A protein and the small-molecule ligand that binds it are described below.
Small molecule (SMILES): NC1NC(=O)C(CCC[C@H](c2ccc(C(=O)N[C@@H](CCC(=O)O)C(=O)O)cc2)C(O)(O)C(F)(F)F)C(N)N1

Sequence of chain 1.B:
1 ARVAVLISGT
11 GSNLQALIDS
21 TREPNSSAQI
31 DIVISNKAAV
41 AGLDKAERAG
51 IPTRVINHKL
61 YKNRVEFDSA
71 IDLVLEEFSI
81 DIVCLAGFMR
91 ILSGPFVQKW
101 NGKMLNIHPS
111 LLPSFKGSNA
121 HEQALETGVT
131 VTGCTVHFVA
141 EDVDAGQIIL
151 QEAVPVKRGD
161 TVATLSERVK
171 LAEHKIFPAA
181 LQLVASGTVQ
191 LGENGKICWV

Binding-site contacts:
Ligand atom O1 contacts residue ASP144 of chain 1.B at 3.1 Å (salt-bridge).
Ligand atom F1 contacts residue MET89 of chain 1.B at 3.2 Å.
Ligand atom O2 contacts residue MET89 of chain 1.B at 3.5 Å (h-bond).
Ligand atom N8 contacts residue LEU92 of chain 1.B at 3.4 Å (h-bond).
Ligand atom N1 contacts residue LEU92 of chain 1.B at 2.9 Å (h-bond).
Ligand atom O2 contacts residue ILE91 of chain 1.B at 2.8 Å (h-bond).
Ligand atom O3 contacts residue ARG90 of chain 1.B at 3.3 Å (salt-bridge).
Ligand atom C18 contacts residue ARG64 of chain 1.B at 3.6 Å.
Ligand atom N2 contacts residue GLU141 of chain 1.B at 3.0 Å (salt-bridge).
Ligand atom OA1 contacts residue HIS108 of chain 1.B at 3.0 Å (h-bond).
Ligand atom C15 contacts residue MET89 of chain 1.B at 3.2 Å (hydrophobic).
Ligand atom N8 contacts residue ILE91 of chain 1.B at 3.6 Å.
Ligand atom O1 contacts residue VAL143 of chain 1.B at 3.5 Å.
Ligand atom OA1 contacts residue GLY117 of chain 1.B at 3.2 Å (h-bond).
Ligand atom C18 contacts residue ARG90 of chain 1.B at 3.4 Å.
Ligand atom N contacts residue MET89 of chain 1.B at 2.7 Å (h-bond).
Ligand atom N2 contacts residue ALA140 of chain 1.B at 3.6 Å.
Ligand atom C19 contacts residue ARG90 of chain 1.B at 3.5 Å.
Ligand atom N2 contacts residue LEU92 of chain 1.B at 2.8 Å (h-bond).
Ligand atom C17 contacts residue MET89 of chain 1.B at 3.5 Å (hydrophobic).
Ligand atom C7 contacts residue LEU92 of chain 1.B at 3.6 Å (hydrophobic).
Ligand atom O2 contacts residue ARG90 of chain 1.B at 3.5 Å.
Ligand atom C1 contacts residue ASN106 of chain 1.B at 3.7 Å.
Ligand atom OA1 contacts residue ASP144 of chain 1.B at 2.6 Å (salt-bridge).
Ligand atom C19 contacts residue MET89 of chain 1.B at 3.3 Å (hydrophobic).
Ligand atom F contacts residue PRO109 of chain 1.B at 3.5 Å.
Ligand atom OA2 contacts residue ASP144 of chain 1.B at 2.5 Å (salt-bridge).
Ligand atom OA2 contacts residue ASN106 of chain 1.B at 3.3 Å (h-bond).
Ligand atom F2 contacts residue MET89 of chain 1.B at 3.2 Å.
Ligand atom C12 contacts residue VAL143 of chain 1.B at 3.6 Å (hydrophobic).
Ligand atom C5 contacts residue HIS108 of chain 1.B at 3.4 Å.
Ligand atom OA2 contacts residue HIS108 of chain 1.B at 2.6 Å (h-bond).
Ligand atom O3 contacts residue ARG64 of chain 1.B at 2.8 Å (salt-bridge).
Ligand atom C10 contacts residue ASP144 of chain 1.B at 3.2 Å.
Ligand atom N8 contacts residue ARG90 of chain 1.B at 2.9 Å (salt-bridge).
Ligand atom C9 contacts residue VAL139 of chain 1.B at 3.6 Å (hydrophobic).
Ligand atom F contacts residue HIS108 of chain 1.B at 3.5 Å.
Ligand atom C8 contacts residue ALA140 of chain 1.B at 3.6 Å (hydrophobic).
Ligand atom C5 contacts residue ASP144 of chain 1.B at 3.1 Å.
Ligand atom N3 contacts residue ALA140 of chain 1.B at 2.9 Å (h-bond).